A protein and the small-molecule ligand that binds it are described below.
Small molecule (SMILES): C[C@@H]1O[C@@H](O)[C@H](O[C@H]2OC(C(=O)O)=C[C@H](O)[C@H]2O)[C@H](O)[C@H]1O[C@@H]1O[C@H](CO)[C@H](O)[C@H](O)[C@H]1O

Sequence of chain 1.G:
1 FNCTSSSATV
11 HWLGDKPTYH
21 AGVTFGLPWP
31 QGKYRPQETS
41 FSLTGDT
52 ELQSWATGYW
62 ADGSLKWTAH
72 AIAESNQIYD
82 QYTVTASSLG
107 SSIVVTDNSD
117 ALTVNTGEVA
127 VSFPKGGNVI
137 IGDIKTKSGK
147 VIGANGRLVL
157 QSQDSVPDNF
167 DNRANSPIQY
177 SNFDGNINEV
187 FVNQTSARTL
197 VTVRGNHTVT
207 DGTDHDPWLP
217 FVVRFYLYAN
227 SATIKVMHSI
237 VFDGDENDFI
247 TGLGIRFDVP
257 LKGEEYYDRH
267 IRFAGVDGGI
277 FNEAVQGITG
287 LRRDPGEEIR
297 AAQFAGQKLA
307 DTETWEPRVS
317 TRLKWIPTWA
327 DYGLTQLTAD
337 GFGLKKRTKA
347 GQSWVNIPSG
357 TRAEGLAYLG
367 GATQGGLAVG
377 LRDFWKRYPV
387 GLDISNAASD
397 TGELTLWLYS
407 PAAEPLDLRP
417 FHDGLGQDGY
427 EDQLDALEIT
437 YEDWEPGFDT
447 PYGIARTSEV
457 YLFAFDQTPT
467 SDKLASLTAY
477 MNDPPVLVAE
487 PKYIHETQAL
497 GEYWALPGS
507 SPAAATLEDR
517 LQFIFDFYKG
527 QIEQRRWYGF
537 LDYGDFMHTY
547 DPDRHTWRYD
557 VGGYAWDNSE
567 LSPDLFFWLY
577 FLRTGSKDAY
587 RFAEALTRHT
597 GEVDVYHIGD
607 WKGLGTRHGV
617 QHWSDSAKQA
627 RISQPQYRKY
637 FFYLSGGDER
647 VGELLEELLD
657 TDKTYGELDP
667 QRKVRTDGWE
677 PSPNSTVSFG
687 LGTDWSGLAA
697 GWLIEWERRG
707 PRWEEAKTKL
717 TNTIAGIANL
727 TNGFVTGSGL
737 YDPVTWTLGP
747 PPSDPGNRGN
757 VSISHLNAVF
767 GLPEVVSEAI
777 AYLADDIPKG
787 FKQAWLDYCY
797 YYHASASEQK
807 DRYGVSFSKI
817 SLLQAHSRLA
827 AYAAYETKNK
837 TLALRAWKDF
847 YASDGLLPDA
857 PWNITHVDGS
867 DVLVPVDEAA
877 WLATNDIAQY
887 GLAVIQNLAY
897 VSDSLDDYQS

Binding-site contacts:
Ligand atom O2 contacts residue ARG627 of chain 1.G at 3.6 Å.
Ligand atom O1 contacts residue ASP439 of chain 1.G at 2.5 Å (salt-bridge).
Ligand atom O6A contacts residue LEU762 of chain 1.G at 3.3 Å.
Ligand atom O1 contacts residue ALA623 of chain 1.G at 3.6 Å.
Ligand atom C3 contacts residue ARG627 of chain 1.G at 3.6 Å.
Ligand atom O5 contacts residue ASP439 of chain 1.G at 3.6 Å (salt-bridge).
Ligand atom C6 contacts residue PRO666 of chain 1.G at 3.5 Å (hydrophobic).
Ligand atom O5 contacts residue ARG613 of chain 1.G at 3.0 Å (salt-bridge).
Ligand atom C6 contacts residue VAL670 of chain 1.G at 3.6 Å (hydrophobic).
Ligand atom C5 contacts residue TYR437 of chain 1.G at 3.4 Å (hydrophobic).
Ligand atom C2 contacts residue GLN667 of chain 1.G at 3.4 Å.
Ligand atom C4 contacts residue GLN667 of chain 1.G at 2.4 Å.
Ligand atom O6B contacts residue HIS614 of chain 1.G at 2.9 Å (h-bond).
Ligand atom C1 contacts residue ARG613 of chain 1.G at 3.7 Å.
Ligand atom O4 contacts residue GLN667 of chain 1.G at 1.3 Å (h-bond).
Ligand atom O6B contacts residue ARG627 of chain 1.G at 3.4 Å (salt-bridge).
Ligand atom O3 contacts residue ASN763 of chain 1.G at 3.7 Å.
Ligand atom O2 contacts residue LEU433 of chain 1.G at 3.7 Å.
Ligand atom O2 contacts residue THR689 of chain 1.G at 3.5 Å (h-bond).
Ligand atom C1 contacts residue ASP439 of chain 1.G at 3.4 Å.
Ligand atom C4 contacts residue GLN625 of chain 1.G at 3.8 Å.
Ligand atom O2 contacts residue GLN625 of chain 1.G at 3.0 Å (h-bond).
Ligand atom O4 contacts residue GLN625 of chain 1.G at 2.9 Å (h-bond).
Ligand atom O6B contacts residue GLU566 of chain 1.G at 3.2 Å (salt-bridge).
Ligand atom C4 contacts residue LEU762 of chain 1.G at 3.8 Å (hydrophobic).
Ligand atom C4 contacts residue TYR437 of chain 1.G at 3.6 Å (hydrophobic).
Ligand atom O6B contacts residue ARG613 of chain 1.G at 2.9 Å (salt-bridge).
Ligand atom C5 contacts residue GLN667 of chain 1.G at 3.0 Å.
Ligand atom O5 contacts residue TYR437 of chain 1.G at 3.7 Å.
Ligand atom O5 contacts residue GLN667 of chain 1.G at 3.6 Å.
Ligand atom O6A contacts residue GLU566 of chain 1.G at 2.6 Å (salt-bridge).
Ligand atom O3 contacts residue ARG627 of chain 1.G at 2.7 Å (salt-bridge).
Ligand atom O3 contacts residue THR689 of chain 1.G at 3.2 Å (h-bond).
Ligand atom C3 contacts residue GLN667 of chain 1.G at 3.8 Å.
Ligand atom C6 contacts residue GLN667 of chain 1.G at 2.9 Å.
Ligand atom O3 contacts residue LEU762 of chain 1.G at 3.5 Å.
Ligand atom O3 contacts residue HIS761 of chain 1.G at 3.7 Å.
Ligand atom C6 contacts residue TYR437 of chain 1.G at 3.7 Å (hydrophobic).
Ligand atom C6 contacts residue GLU566 of chain 1.G at 3.3 Å.
Ligand atom C2 contacts residue ARG613 of chain 1.G at 3.6 Å.